Binding-site contacts:
Ligand atom O contacts residue ASN194 of chain 56.A at 3.0 Å (h-bond).
Ligand atom C2 contacts residue ILE183 of chain 56.A at 4.2 Å (hydrophobic).
Ligand atom C contacts residue TYR210 of chain 56.A at 4.1 Å (hydrophobic).
Ligand atom C8 contacts residue TYR192 of chain 56.A at 3.6 Å (hydrophobic).
Ligand atom C9 contacts residue PHE240 of chain 56.A at 4.1 Å (hydrophobic).
Ligand atom OXT contacts residue ASN194 of chain 56.A at 4.3 Å.
Ligand atom O contacts residue LEU107 of chain 56.A at 4.4 Å.
Ligand atom OXT contacts residue MET216 of chain 56.A at 4.2 Å.
Ligand atom C4 contacts residue ILE183 of chain 56.A at 4.2 Å (hydrophobic).
Ligand atom C1 contacts residue ILE183 of chain 56.A at 4.2 Å (hydrophobic).
Ligand atom N contacts residue MET181 of chain 56.A at 3.9 Å.
Ligand atom C5 contacts residue ILE183 of chain 56.A at 4.4 Å (hydrophobic).
Ligand atom C2 contacts residue TYR146 of chain 56.A at 3.9 Å (hydrophobic).
Ligand atom C10 contacts residue MET216 of chain 56.A at 3.6 Å (hydrophobic).
Ligand atom C5 contacts residue PHE240 of chain 56.A at 4.1 Å (hydrophobic).
Ligand atom N contacts residue ILE219 of chain 56.A at 4.0 Å.
Ligand atom C7 contacts residue ILE95 of chain 56.A at 4.3 Å (hydrophobic).
Ligand atom C3 contacts residue ILE183 of chain 56.A at 3.7 Å (hydrophobic).
Ligand atom C7 contacts residue TYR192 of chain 56.A at 4.4 Å (hydrophobic).
Ligand atom C9 contacts residue TYR192 of chain 56.A at 4.1 Å (hydrophobic).
Ligand atom C5 contacts residue ILE95 of chain 56.A at 3.8 Å (hydrophobic).
Ligand atom O contacts residue VAL113 of chain 56.A at 4.0 Å.
Ligand atom C contacts residue TYR192 of chain 56.A at 4.2 Å (hydrophobic).
Ligand atom O contacts residue TYR192 of chain 56.A at 3.9 Å.
Ligand atom C contacts residue ASN194 of chain 56.A at 4.0 Å.
Ligand atom C7 contacts residue PHE240 of chain 56.A at 3.9 Å (hydrophobic).
Ligand atom C6 contacts residue TYR192 of chain 56.A at 4.4 Å (hydrophobic).
Ligand atom C7 contacts residue VAL117 of chain 56.A at 4.3 Å (hydrophobic).
Ligand atom C8 contacts residue MET216 of chain 56.A at 3.9 Å (hydrophobic).
Ligand atom C3 contacts residue ILE95 of chain 56.A at 4.2 Å (hydrophobic).
Ligand atom CA2 contacts residue PHE115 of chain 56.A at 4.3 Å (hydrophobic).
Ligand atom C9 contacts residue PHE115 of chain 56.A at 4.1 Å (hydrophobic).
Ligand atom C4 contacts residue ILE95 of chain 56.A at 4.0 Å (hydrophobic).
Ligand atom C6 contacts residue ILE95 of chain 56.A at 4.1 Å (hydrophobic).
Ligand atom OXT contacts residue TYR210 of chain 56.A at 3.0 Å (h-bond).
Ligand atom C1 contacts residue VAL119 of chain 56.A at 4.2 Å (hydrophobic).
Ligand atom C10 contacts residue TYR192 of chain 56.A at 4.3 Å (hydrophobic).
Ligand atom C2 contacts residue ILE95 of chain 56.A at 3.8 Å (hydrophobic).
Ligand atom C1 contacts residue ILE219 of chain 56.A at 4.1 Å (hydrophobic).
Ligand atom N contacts residue TYR146 of chain 56.A at 4.1 Å.

The small molecule below binds the protein below.
Small molecule (SMILES): NCCCCCCCCCCCC(=O)O

Sequence of chain 56.A:
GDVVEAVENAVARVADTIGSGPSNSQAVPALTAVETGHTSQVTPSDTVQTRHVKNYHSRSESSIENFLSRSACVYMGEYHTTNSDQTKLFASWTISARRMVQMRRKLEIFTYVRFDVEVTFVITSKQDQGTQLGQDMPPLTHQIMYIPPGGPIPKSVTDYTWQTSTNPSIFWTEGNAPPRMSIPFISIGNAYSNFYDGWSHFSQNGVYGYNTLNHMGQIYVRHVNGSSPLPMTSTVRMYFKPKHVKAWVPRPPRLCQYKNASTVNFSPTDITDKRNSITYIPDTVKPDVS